Binding-site contacts:
Ligand atom O7 contacts residue ASN606 of chain 1.A at 3.5 Å (h-bond).
Ligand atom C8 contacts residue ASN606 of chain 1.A at 3.9 Å.
Ligand atom C8 contacts residue ALA605 of chain 1.A at 3.8 Å (hydrophobic).
Ligand atom C5 contacts residue ASN606 of chain 1.A at 3.7 Å.
Ligand atom C3 contacts residue ASN606 of chain 1.A at 3.8 Å.
Ligand atom C2 contacts residue ASN606 of chain 1.A at 2.5 Å.
Ligand atom O5 contacts residue ASN606 of chain 1.A at 2.4 Å (h-bond).
Ligand atom C4 contacts residue ASN606 of chain 1.A at 4.2 Å.
Ligand atom N2 contacts residue ASN606 of chain 1.A at 2.9 Å (h-bond).
Ligand atom C7 contacts residue ASN606 of chain 1.A at 3.4 Å.
Ligand atom C1 contacts residue ASN606 of chain 1.A at 1.5 Å.
Ligand atom C8 contacts residue PHE604 of chain 1.A at 4.2 Å (hydrophobic).

A small-molecule ligand and the protein it binds are described below.
Small molecule (SMILES): CC(=O)N[C@@H]1[C@@H](O)[C@H](O)[C@@H](CO)O[C@H]1O

Sequence of chain 1.A:
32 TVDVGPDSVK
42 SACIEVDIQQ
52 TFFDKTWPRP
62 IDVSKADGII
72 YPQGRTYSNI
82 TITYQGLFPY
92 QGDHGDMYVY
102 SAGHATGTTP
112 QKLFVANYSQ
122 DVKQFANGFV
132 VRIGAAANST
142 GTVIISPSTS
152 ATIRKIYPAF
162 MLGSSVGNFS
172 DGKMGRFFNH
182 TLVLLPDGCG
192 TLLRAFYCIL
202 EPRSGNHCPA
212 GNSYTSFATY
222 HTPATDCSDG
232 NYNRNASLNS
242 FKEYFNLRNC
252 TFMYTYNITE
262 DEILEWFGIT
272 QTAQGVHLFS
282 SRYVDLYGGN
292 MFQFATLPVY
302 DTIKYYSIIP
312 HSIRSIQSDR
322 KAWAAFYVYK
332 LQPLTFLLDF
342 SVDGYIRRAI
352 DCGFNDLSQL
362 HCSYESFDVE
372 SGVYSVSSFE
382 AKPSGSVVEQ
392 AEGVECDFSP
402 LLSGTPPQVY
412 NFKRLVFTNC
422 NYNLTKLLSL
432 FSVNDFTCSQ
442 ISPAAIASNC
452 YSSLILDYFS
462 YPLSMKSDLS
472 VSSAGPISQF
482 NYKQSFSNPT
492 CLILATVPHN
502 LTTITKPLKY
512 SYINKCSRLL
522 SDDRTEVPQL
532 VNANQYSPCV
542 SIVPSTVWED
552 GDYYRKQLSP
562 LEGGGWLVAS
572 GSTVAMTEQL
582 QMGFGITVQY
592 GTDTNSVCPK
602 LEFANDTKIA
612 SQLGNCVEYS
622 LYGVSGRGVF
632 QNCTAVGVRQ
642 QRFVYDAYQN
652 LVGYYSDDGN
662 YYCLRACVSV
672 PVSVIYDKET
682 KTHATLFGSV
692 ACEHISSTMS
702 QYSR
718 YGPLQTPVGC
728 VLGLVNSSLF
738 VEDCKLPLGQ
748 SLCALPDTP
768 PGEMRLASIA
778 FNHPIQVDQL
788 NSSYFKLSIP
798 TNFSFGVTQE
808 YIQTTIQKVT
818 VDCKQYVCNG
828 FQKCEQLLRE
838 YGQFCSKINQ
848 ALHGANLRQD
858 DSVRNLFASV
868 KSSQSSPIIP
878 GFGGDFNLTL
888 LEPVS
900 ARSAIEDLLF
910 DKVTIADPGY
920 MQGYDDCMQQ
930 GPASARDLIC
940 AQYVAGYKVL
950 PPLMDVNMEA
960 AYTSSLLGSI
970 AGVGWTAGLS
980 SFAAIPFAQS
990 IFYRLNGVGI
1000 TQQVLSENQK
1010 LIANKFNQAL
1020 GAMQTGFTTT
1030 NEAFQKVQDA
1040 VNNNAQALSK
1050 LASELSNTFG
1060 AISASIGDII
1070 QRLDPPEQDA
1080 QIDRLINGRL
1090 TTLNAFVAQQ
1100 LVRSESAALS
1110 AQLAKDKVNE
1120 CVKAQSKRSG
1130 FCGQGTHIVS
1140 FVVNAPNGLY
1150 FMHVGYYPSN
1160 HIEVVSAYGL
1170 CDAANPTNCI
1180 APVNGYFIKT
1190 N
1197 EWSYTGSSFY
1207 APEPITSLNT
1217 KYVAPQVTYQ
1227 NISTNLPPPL